Sequence of chain 1.D:
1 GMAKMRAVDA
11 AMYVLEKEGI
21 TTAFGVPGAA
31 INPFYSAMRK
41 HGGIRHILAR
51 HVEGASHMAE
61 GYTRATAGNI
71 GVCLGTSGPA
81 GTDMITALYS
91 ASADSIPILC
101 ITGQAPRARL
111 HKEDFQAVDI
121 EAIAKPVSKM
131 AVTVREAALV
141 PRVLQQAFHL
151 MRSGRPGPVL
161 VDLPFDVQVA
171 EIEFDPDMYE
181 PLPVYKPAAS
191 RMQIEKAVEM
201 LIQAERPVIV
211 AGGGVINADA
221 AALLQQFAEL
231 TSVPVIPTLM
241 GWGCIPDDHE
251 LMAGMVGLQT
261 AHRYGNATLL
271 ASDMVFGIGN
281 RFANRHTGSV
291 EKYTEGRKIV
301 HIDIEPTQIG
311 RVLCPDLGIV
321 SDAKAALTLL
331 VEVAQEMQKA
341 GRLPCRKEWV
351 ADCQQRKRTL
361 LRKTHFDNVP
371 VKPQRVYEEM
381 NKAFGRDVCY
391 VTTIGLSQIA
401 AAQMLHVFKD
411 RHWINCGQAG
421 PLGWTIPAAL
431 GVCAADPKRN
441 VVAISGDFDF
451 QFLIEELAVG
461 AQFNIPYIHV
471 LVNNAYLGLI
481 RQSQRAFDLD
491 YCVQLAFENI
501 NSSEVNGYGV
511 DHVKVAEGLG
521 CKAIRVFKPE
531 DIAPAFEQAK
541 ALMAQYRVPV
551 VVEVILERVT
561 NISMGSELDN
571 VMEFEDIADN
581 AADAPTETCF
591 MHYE

Binding-site contacts:
Ligand atom O4 contacts residue GLN462 of chain 1.D at 3.7 Å.
Ligand atom CM5 contacts residue LEU48 of chain 1.D at 3.4 Å (hydrophobic).
Ligand atom CM5 contacts residue HIS46 of chain 1.D at 3.1 Å.
Ligand atom O1 contacts residue HIS46 of chain 1.D at 4.5 Å.
Ligand atom C1 contacts residue HIS46 of chain 1.D at 4.4 Å.
Ligand atom C6 contacts residue HIS46 of chain 1.D at 3.4 Å.
Ligand atom C6 contacts residue CYS492 of chain 1.F at 3.7 Å (hydrophobic).
Ligand atom O4 contacts residue LEU48 of chain 1.D at 4.5 Å.
Ligand atom C4 contacts residue CYS492 of chain 1.F at 4.0 Å (hydrophobic).
Ligand atom C5 contacts residue HIS46 of chain 1.D at 4.1 Å.
Ligand atom O4 contacts residue CYS492 of chain 1.F at 4.0 Å.
Ligand atom O4 contacts residue GLN494 of chain 1.F at 3.6 Å.
Ligand atom CM5 contacts residue CYS492 of chain 1.F at 3.5 Å (hydrophobic).
Ligand atom C4 contacts residue GLN462 of chain 1.D at 4.5 Å.
Ligand atom C4 contacts residue PHE463 of chain 1.D at 4.1 Å (hydrophobic).
Ligand atom CM5 contacts residue PHE463 of chain 1.D at 3.8 Å (hydrophobic).
Ligand atom O4 contacts residue PHE463 of chain 1.D at 4.1 Å.
Ligand atom C5 contacts residue CYS492 of chain 1.F at 3.7 Å (hydrophobic).
Ligand atom C5 contacts residue PHE463 of chain 1.D at 3.9 Å (hydrophobic).
Ligand atom CM3 contacts residue GLN494 of chain 1.F at 3.7 Å.
Ligand atom C6 contacts residue PHE463 of chain 1.D at 4.3 Å (hydrophobic).

Sequence of chain 1.F:
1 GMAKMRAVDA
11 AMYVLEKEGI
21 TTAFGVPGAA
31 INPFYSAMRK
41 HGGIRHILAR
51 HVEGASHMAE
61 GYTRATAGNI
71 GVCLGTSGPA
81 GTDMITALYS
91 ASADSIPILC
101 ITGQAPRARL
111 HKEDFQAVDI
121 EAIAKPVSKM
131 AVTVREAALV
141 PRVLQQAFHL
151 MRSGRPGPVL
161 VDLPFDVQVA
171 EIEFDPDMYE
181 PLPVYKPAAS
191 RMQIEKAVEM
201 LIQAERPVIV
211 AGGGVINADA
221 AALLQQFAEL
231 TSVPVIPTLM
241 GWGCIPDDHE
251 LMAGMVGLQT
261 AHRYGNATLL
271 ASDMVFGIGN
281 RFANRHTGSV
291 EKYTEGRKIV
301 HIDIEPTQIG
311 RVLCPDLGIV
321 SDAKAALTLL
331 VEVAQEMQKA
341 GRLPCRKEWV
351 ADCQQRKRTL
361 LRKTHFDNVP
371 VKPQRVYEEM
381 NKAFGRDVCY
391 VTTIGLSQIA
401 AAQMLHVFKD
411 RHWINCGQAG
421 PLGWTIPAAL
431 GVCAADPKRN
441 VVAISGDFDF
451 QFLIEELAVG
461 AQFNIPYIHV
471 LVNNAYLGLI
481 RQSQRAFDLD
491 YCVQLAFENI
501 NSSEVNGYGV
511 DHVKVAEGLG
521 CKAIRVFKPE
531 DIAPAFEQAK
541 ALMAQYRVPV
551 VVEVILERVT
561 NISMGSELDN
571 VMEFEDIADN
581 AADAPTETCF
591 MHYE

This protein binds this small molecule.
Small molecule (SMILES): COC1=C(OC)C(=O)C(C)=CC1=O